A small-molecule ligand and the protein it binds are described below.
Small molecule (SMILES): O=C(CC1CCCCC1)Nc1cccnc1

Binding-site contacts:
Ligand atom C9 contacts residue HIS163 of chain 1.A at 3.5 Å.
Ligand atom N1 contacts residue LEU141 of chain 1.A at 3.4 Å.
Ligand atom C7 contacts residue HIS41 of chain 1.A at 3.9 Å.
Ligand atom C contacts residue GLU166 of chain 1.A at 3.8 Å.
Ligand atom C contacts residue MET165 of chain 1.A at 3.8 Å (hydrophobic).
Ligand atom C1 contacts residue HIS41 of chain 1.A at 4.1 Å.
Ligand atom C10 contacts residue GLU166 of chain 1.A at 4.0 Å.
Ligand atom N contacts residue CYS145 of chain 1.A at 3.9 Å.
Ligand atom C9 contacts residue CYS145 of chain 1.A at 3.9 Å (hydrophobic).
Ligand atom C2 contacts residue HIS164 of chain 1.A at 4.1 Å.
Ligand atom C5 contacts residue GLN189 of chain 1.A at 3.9 Å.
Ligand atom C11 contacts residue LEU141 of chain 1.A at 3.4 Å (hydrophobic).
Ligand atom C6 contacts residue MET165 of chain 1.A at 3.1 Å (hydrophobic).
Ligand atom C2 contacts residue MET165 of chain 1.A at 4.0 Å (hydrophobic).
Ligand atom C4 contacts residue GLN189 of chain 1.A at 3.7 Å.
Ligand atom C5 contacts residue MET49 of chain 1.A at 2.9 Å (hydrophobic).
Ligand atom C3 contacts residue MET49 of chain 1.A at 4.0 Å (hydrophobic).
Ligand atom C1 contacts residue MET165 of chain 1.A at 4.0 Å (hydrophobic).
Ligand atom C11 contacts residue PHE140 of chain 1.A at 3.3 Å (hydrophobic).
Ligand atom N1 contacts residue GLU166 of chain 1.A at 4.1 Å.
Ligand atom C6 contacts residue ASP187 of chain 1.A at 4.2 Å.
Ligand atom O contacts residue MET165 of chain 1.A at 3.4 Å.
Ligand atom C6 contacts residue MET49 of chain 1.A at 3.7 Å (hydrophobic).
Ligand atom C11 contacts residue ASN142 of chain 1.A at 3.7 Å.
Ligand atom C9 contacts residue GLU166 of chain 1.A at 3.8 Å.
Ligand atom O contacts residue GLU166 of chain 1.A at 2.9 Å (salt-bridge).
Ligand atom C1 contacts residue CYS145 of chain 1.A at 4.0 Å (hydrophobic).
Ligand atom C10 contacts residue SER144 of chain 1.A at 3.9 Å.
Ligand atom C12 contacts residue ASN142 of chain 1.A at 3.4 Å.
Ligand atom C11 contacts residue GLU166 of chain 1.A at 4.0 Å.
Ligand atom C4 contacts residue MET49 of chain 1.A at 3.8 Å (hydrophobic).
Ligand atom C1 contacts residue HIS164 of chain 1.A at 3.3 Å.
Ligand atom C10 contacts residue HIS163 of chain 1.A at 3.5 Å.
Ligand atom C10 contacts residue LEU141 of chain 1.A at 3.7 Å (hydrophobic).
Ligand atom C contacts residue HIS164 of chain 1.A at 3.9 Å.
Ligand atom C7 contacts residue MET165 of chain 1.A at 3.4 Å (hydrophobic).
Ligand atom C10 contacts residue PHE140 of chain 1.A at 3.7 Å (hydrophobic).
Ligand atom C7 contacts residue MET49 of chain 1.A at 4.0 Å (hydrophobic).
Ligand atom C7 contacts residue HIS164 of chain 1.A at 3.8 Å.
Ligand atom N1 contacts residue ASN142 of chain 1.A at 3.3 Å (h-bond).

Sequence of chain 1.A:
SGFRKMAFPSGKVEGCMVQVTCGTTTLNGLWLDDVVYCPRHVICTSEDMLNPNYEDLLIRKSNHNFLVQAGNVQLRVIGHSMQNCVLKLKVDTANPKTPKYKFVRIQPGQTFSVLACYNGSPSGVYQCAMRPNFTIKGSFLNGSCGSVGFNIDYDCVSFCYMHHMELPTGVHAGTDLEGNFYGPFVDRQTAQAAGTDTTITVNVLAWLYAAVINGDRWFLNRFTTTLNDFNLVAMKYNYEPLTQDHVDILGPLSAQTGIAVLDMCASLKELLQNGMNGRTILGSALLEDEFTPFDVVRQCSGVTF